Sequence of chain 1.B:
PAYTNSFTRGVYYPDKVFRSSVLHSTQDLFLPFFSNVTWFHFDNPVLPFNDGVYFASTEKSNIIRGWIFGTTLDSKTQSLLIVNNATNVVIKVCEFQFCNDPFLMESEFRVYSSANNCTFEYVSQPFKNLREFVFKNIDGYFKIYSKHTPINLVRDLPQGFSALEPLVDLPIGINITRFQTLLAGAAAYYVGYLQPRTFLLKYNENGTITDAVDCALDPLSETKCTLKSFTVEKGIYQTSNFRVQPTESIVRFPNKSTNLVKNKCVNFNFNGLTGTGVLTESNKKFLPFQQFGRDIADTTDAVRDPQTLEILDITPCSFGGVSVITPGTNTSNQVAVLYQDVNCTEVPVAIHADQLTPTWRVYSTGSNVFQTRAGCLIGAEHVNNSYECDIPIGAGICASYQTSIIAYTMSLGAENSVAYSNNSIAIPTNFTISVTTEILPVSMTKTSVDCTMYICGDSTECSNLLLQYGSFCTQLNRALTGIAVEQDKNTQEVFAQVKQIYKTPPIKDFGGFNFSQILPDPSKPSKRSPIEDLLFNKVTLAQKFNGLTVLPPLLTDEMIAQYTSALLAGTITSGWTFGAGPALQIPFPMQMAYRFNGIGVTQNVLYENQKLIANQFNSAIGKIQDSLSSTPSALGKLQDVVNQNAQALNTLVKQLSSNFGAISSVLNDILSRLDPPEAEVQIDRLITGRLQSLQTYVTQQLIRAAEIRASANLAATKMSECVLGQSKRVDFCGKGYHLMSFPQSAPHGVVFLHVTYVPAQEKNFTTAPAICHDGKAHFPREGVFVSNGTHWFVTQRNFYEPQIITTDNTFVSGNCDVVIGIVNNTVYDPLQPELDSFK

A small-molecule ligand and the protein it binds are described below.
Small molecule (SMILES): CC(=O)N[C@@H]1[C@@H](O)[C@H](O)[C@@H](CO)O[C@H]1O

Binding-site contacts:
Ligand atom C1 contacts residue ASN603 of chain 1.B at 1.4 Å.
Ligand atom O4 contacts residue LYS310 of chain 1.B at 3.3 Å (salt-bridge).
Ligand atom C7 contacts residue ASN603 of chain 1.B at 3.4 Å.
Ligand atom C4 contacts residue ASN603 of chain 1.B at 4.3 Å.
Ligand atom C3 contacts residue THR604 of chain 1.B at 4.1 Å.
Ligand atom O5 contacts residue ASN603 of chain 1.B at 2.4 Å (h-bond).
Ligand atom C2 contacts residue ASN603 of chain 1.B at 2.5 Å.
Ligand atom C8 contacts residue ASN603 of chain 1.B at 3.9 Å.
Ligand atom C5 contacts residue ASN603 of chain 1.B at 3.7 Å.
Ligand atom O5 contacts residue THR604 of chain 1.B at 4.4 Å.
Ligand atom C2 contacts residue THR604 of chain 1.B at 3.8 Å.
Ligand atom C1 contacts residue THR604 of chain 1.B at 3.4 Å.
Ligand atom C4 contacts residue LYS310 of chain 1.B at 4.2 Å.
Ligand atom C3 contacts residue ASN603 of chain 1.B at 3.8 Å.
Ligand atom N2 contacts residue ASN603 of chain 1.B at 2.9 Å (h-bond).
Ligand atom C5 contacts residue LYS310 of chain 1.B at 3.9 Å.
Ligand atom O6 contacts residue GLU309 of chain 1.B at 4.5 Å.
Ligand atom O7 contacts residue ASN603 of chain 1.B at 3.6 Å (h-bond).
Ligand atom N2 contacts residue THR604 of chain 1.B at 3.6 Å (h-bond).
Ligand atom C6 contacts residue LYS310 of chain 1.B at 4.2 Å.